Sequence of chain 2.C:
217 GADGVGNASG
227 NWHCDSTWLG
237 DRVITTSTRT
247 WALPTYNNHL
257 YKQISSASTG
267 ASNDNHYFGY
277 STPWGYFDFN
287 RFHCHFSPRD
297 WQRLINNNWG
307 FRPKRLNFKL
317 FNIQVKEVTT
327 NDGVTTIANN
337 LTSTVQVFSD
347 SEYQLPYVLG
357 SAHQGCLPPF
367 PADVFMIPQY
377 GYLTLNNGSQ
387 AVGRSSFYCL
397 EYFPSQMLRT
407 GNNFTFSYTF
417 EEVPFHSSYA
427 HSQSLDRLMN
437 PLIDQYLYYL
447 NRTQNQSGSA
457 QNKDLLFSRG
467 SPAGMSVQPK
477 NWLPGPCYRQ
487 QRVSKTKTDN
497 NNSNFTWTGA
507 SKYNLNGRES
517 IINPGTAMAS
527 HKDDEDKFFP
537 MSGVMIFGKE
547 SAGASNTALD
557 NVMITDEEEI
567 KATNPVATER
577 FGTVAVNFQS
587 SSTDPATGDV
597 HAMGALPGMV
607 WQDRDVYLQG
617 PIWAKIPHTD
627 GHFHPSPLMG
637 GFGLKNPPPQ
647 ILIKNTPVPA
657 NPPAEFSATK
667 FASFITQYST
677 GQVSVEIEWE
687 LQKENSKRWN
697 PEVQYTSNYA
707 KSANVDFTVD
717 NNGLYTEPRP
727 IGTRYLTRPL

Binding-site contacts:
Ligand atom C5 contacts residue PRO631 of chain 2.C at 4.4 Å (hydrophobic).
Ligand atom C2 contacts residue ILE622 of chain 2.C at 4.3 Å (hydrophobic).
Ligand atom C5 contacts residue SER632 of chain 2.C at 3.9 Å.
Ligand atom C2 contacts residue GLY639 of chain 2.C at 2.9 Å.
Ligand atom N6 contacts residue PRO633 of chain 2.C at 4.4 Å.
Ligand atom C8 contacts residue HIS630 of chain 2.C at 3.3 Å.
Ligand atom C6 contacts residue PRO631 of chain 2.C at 4.3 Å (hydrophobic).
Ligand atom N7 contacts residue SER632 of chain 2.C at 3.7 Å.
Ligand atom N1 contacts residue PRO631 of chain 2.C at 4.2 Å.
Ligand atom N9 contacts residue HIS630 of chain 2.C at 4.4 Å.
Ligand atom N3 contacts residue PRO631 of chain 2.C at 4.1 Å.
Ligand atom C2 contacts residue PRO631 of chain 2.C at 4.2 Å (hydrophobic).
Ligand atom C4 contacts residue PRO631 of chain 2.C at 4.2 Å (hydrophobic).
Ligand atom N9 contacts residue PRO631 of chain 2.C at 3.9 Å.
Ligand atom N7 contacts residue HIS630 of chain 2.C at 3.7 Å.
Ligand atom N6 contacts residue GLY639 of chain 2.C at 3.5 Å (h-bond).
Ligand atom N7 contacts residue ASP609 of chain 2.C at 4.0 Å.
Ligand atom N6 contacts residue SER632 of chain 2.C at 3.6 Å.
Ligand atom N3 contacts residue GLY639 of chain 2.C at 4.2 Å.
Ligand atom C6 contacts residue SER632 of chain 2.C at 4.0 Å.
Ligand atom N1 contacts residue PHE638 of chain 2.C at 4.1 Å.
Ligand atom N1 contacts residue GLY639 of chain 2.C at 3.0 Å (h-bond).
Ligand atom N6 contacts residue GLY637 of chain 2.C at 3.4 Å (h-bond).
Ligand atom C6 contacts residue GLY639 of chain 2.C at 3.7 Å.
Ligand atom N6 contacts residue PHE638 of chain 2.C at 3.7 Å.

A small-molecule ligand and the protein it binds are described below.
Small molecule (SMILES): Nc1ncnc2[nH]cnc12